Sequence of chain 1.A:
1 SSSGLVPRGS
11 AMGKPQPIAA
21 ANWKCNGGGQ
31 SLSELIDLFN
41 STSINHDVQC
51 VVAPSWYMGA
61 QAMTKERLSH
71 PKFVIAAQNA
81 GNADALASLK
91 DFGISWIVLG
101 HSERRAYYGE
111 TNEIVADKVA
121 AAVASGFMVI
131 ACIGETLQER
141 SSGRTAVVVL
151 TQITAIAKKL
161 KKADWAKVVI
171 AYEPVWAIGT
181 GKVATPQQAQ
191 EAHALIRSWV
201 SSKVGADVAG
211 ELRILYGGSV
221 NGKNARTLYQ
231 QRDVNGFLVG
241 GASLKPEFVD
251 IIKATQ

Binding-site contacts:
Ligand atom C7 contacts residue VAL239 of chain 1.A at 3.7 Å (hydrophobic).
Ligand atom O3 contacts residue GLY241 of chain 1.A at 3.3 Å (h-bond).
Ligand atom O2 contacts residue ALA177 of chain 1.A at 3.5 Å (h-bond).
Ligand atom C7A contacts residue TRP56 of chain 2.A at 3.7 Å (hydrophobic).
Ligand atom C2 contacts residue GLU173 of chain 1.A at 3.7 Å.
Ligand atom C2A contacts residue SER102 of chain 1.A at 3.6 Å.
Ligand atom C6A contacts residue POP1 of chain 1.C at 3.5 Å.
Ligand atom C6 contacts residue GLY240 of chain 1.A at 3.7 Å.
Ligand atom N3 contacts residue GLU173 of chain 1.A at 3.4 Å (salt-bridge).
Ligand atom O1 contacts residue GLY179 of chain 1.A at 3.7 Å.
Ligand atom C4A contacts residue HIS101 of chain 1.A at 3.2 Å.
Ligand atom N4A contacts residue CYS132 of chain 1.A at 3.7 Å.
Ligand atom C7 contacts residue GLY240 of chain 1.A at 2.9 Å.
Ligand atom O1 contacts residue GLY241 of chain 1.A at 3.0 Å (h-bond).
Ligand atom C6 contacts residue GLU173 of chain 1.A at 3.1 Å.
Ligand atom P1 contacts residue GLY241 of chain 1.A at 3.7 Å.
Ligand atom C4 contacts residue GLU173 of chain 1.A at 3.2 Å.
Ligand atom N1A contacts residue SER102 of chain 1.A at 3.7 Å.
Ligand atom O2 contacts residue SER219 of chain 1.A at 2.8 Å (h-bond).
Ligand atom CM4 contacts residue ILE178 of chain 1.A at 2.8 Å (hydrophobic).
Ligand atom S1 contacts residue LEU238 of chain 1.A at 3.4 Å.
Ligand atom N1A contacts residue LYS24 of chain 1.A at 3.7 Å.
Ligand atom O3 contacts residue GLY240 of chain 1.A at 2.8 Å (h-bond).
Ligand atom CM4 contacts residue GLU173 of chain 1.A at 2.8 Å.
Ligand atom N4A contacts residue HIS101 of chain 1.A at 2.9 Å (h-bond).
Ligand atom C5 contacts residue GLU173 of chain 1.A at 3.4 Å.
Ligand atom C2 contacts residue ASN22 of chain 1.A at 3.3 Å.
Ligand atom C6 contacts residue LEU238 of chain 1.A at 3.6 Å (hydrophobic).
Ligand atom CM2 contacts residue VAL98 of chain 1.A at 3.5 Å (hydrophobic).
Ligand atom O7 contacts residue GLY240 of chain 1.A at 3.8 Å.
Ligand atom N3A contacts residue HIS101 of chain 1.A at 3.1 Å (h-bond).
Ligand atom CM2 contacts residue GLU103 of chain 1.A at 2.7 Å.
Ligand atom N4A contacts residue GLU173 of chain 1.A at 2.6 Å (salt-bridge).
Ligand atom O2 contacts residue GLY179 of chain 1.A at 3.0 Å (h-bond).
Ligand atom CM2 contacts residue GLY100 of chain 1.A at 3.6 Å.
Ligand atom N3A contacts residue LEU99 of chain 1.A at 3.8 Å.
Ligand atom C7A contacts residue GLU173 of chain 1.A at 3.6 Å.
Ligand atom N3A contacts residue GLY100 of chain 1.A at 3.2 Å (h-bond).
Ligand atom CM2 contacts residue SER102 of chain 1.A at 3.3 Å.
Ligand atom S1 contacts residue ASN22 of chain 1.A at 3.0 Å (h-bond).

Sequence of chain 2.A:
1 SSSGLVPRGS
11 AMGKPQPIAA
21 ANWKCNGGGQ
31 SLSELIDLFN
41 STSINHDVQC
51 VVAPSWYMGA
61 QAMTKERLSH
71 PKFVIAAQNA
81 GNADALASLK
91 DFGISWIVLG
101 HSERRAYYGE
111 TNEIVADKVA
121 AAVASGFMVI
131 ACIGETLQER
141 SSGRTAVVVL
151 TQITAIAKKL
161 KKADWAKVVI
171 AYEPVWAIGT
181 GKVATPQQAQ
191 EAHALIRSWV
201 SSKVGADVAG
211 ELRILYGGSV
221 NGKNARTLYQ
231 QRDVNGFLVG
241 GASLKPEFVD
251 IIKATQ

This small molecule binds to this protein.
Small molecule (SMILES): Cc1ncc(C[n+]2csc(CCOP(=O)(O)O)c2C)c(N)n1